Binding-site contacts:
Ligand atom C8 contacts residue TRP101 of chain 1.A at 3.8 Å (hydrophobic).
Ligand atom N2 contacts residue SER252 of chain 1.A at 2.8 Å (h-bond).
Ligand atom N2 contacts residue ASN250 of chain 1.A at 2.8 Å (h-bond).
Ligand atom C5 contacts residue ASN250 of chain 1.A at 3.6 Å.
Ligand atom O7 contacts residue SER290 of chain 1.A at 4.5 Å.
Ligand atom O3 contacts residue SER252 of chain 1.A at 4.1 Å.
Ligand atom C8 contacts residue SER290 of chain 1.A at 3.4 Å.
Ligand atom C8 contacts residue SER252 of chain 1.A at 3.1 Å.
Ligand atom O7 contacts residue ASN250 of chain 1.A at 3.3 Å (h-bond).
Ligand atom O5 contacts residue ASN250 of chain 1.A at 2.4 Å (h-bond).
Ligand atom C1 contacts residue SER252 of chain 1.A at 4.5 Å.
Ligand atom C2 contacts residue SER252 of chain 1.A at 3.9 Å.
Ligand atom C8 contacts residue PRO254 of chain 1.A at 3.8 Å (hydrophobic).
Ligand atom C1 contacts residue GLY253 of chain 1.A at 3.9 Å.
Ligand atom C4 contacts residue ASN250 of chain 1.A at 4.2 Å.
Ligand atom N2 contacts residue GLY253 of chain 1.A at 4.3 Å.
Ligand atom C1 contacts residue ASN250 of chain 1.A at 1.4 Å.
Ligand atom O5 contacts residue GLY253 of chain 1.A at 4.4 Å.
Ligand atom C7 contacts residue SER252 of chain 1.A at 3.4 Å.
Ligand atom O6 contacts residue PRO254 of chain 1.A at 4.2 Å.
Ligand atom C8 contacts residue ASN250 of chain 1.A at 3.3 Å.
Ligand atom C2 contacts residue ASN250 of chain 1.A at 2.3 Å.
Ligand atom C7 contacts residue ASN250 of chain 1.A at 3.2 Å.
Ligand atom C7 contacts residue SER290 of chain 1.A at 4.3 Å.
Ligand atom C5 contacts residue GLY253 of chain 1.A at 4.2 Å.
Ligand atom C7 contacts residue PRO254 of chain 1.A at 4.5 Å (hydrophobic).
Ligand atom C3 contacts residue SER252 of chain 1.A at 4.0 Å.
Ligand atom C3 contacts residue ASN250 of chain 1.A at 3.6 Å.

Sequence of chain 1.A:
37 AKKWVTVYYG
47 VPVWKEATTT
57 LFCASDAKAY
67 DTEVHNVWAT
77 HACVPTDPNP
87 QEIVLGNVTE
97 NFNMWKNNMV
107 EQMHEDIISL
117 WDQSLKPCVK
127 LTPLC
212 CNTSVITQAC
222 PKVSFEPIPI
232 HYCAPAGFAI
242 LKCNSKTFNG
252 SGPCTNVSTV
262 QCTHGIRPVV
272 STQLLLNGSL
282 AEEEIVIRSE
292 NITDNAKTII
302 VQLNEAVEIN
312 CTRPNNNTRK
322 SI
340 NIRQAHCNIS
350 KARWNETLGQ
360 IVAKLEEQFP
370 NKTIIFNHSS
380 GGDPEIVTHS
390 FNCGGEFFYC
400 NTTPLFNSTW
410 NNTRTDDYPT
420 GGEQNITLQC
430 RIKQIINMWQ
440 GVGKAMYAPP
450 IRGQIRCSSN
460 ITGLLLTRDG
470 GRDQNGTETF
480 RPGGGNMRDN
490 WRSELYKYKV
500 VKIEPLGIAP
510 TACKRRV

The protein below binds the small molecule below.
Small molecule (SMILES): CC(=O)N[C@H]1[C@H](O[C@H]2[C@H](O)[C@@H](NC(C)=O)CO[C@@H]2CO)O[C@H](CO)[C@@H](O)[C@@H]1O